Sequence of chain 1.B:
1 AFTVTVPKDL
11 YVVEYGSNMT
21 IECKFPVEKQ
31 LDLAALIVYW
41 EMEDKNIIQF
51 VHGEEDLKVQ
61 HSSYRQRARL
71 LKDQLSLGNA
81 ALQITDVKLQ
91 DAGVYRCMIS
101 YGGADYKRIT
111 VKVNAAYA

The protein below binds the small molecule below.
Small molecule (SMILES): [H]/N=C(\N)NCCC[C@@H]1NC(=O)[C@H](CCCC)N(C)C(=O)[C@H](CCCC)N(C)C(=O)[C@H](Cc2c[nH]c3ccccc23)NC(=O)[C@H](CO)NC(=O)[C@H](Cc2c[nH]c3ccccc23)NC(=O)[C@H](CO)NC(=O)[C@H](CC(C)C)NC(=O)[C@H](Cc2cnc[nH]2)NC(=O)[C@@H]2CCCN2C(=O)[C@H](CC(N)=O)NC(=O)[C@H](C)N(C)C(=O)[C@H](Cc2ccccc2)NC(=O)CSC[C@@H](C(=O)NCC(N)=O)NC1=O

Binding-site contacts:
Ligand atom CA contacts residue TYR39 of chain 1.B at 3.3 Å (hydrophobic).
Ligand atom O contacts residue ASN46 of chain 1.B at 3.2 Å (h-bond).
Ligand atom CD1 contacts residue ARG96 of chain 1.B at 3.3 Å.
Ligand atom CB contacts residue ARG96 of chain 1.B at 3.3 Å.
Ligand atom N contacts residue VAL59 of chain 1.B at 3.6 Å.
Ligand atom CE contacts residue TYR106 of chain 1.B at 3.5 Å (hydrophobic).
Ligand atom NE1 contacts residue ARG96 of chain 1.B at 3.6 Å.
Ligand atom CD2 contacts residue GLN49 of chain 1.B at 3.6 Å.
Ligand atom O contacts residue GLN49 of chain 1.B at 3.5 Å (h-bond).
Ligand atom CZ2 contacts residue TYR106 of chain 1.B at 3.5 Å (hydrophobic).
Ligand atom CD2 contacts residue ARG96 of chain 1.B at 3.6 Å.
Ligand atom CA contacts residue VAL59 of chain 1.B at 3.5 Å (hydrophobic).
Ligand atom CH2 contacts residue VAL51 of chain 1.B at 3.2 Å (hydrophobic).
Ligand atom N contacts residue ASP56 of chain 1.B at 3.7 Å.
Ligand atom O contacts residue VAL51 of chain 1.B at 3.3 Å.
Ligand atom N contacts residue GLN49 of chain 1.B at 3.2 Å (h-bond).
Ligand atom CH2 contacts residue TYR106 of chain 1.B at 3.8 Å (hydrophobic).
Ligand atom CG contacts residue VAL51 of chain 1.B at 3.6 Å (hydrophobic).
Ligand atom O contacts residue ASP56 of chain 1.B at 3.7 Å.
Ligand atom CD contacts residue VAL51 of chain 1.B at 3.8 Å (hydrophobic).
Ligand atom CZ3 contacts residue ARG96 of chain 1.B at 3.5 Å.
Ligand atom C contacts residue TYR39 of chain 1.B at 3.5 Å (hydrophobic).
Ligand atom NE1 contacts residue GLN49 of chain 1.B at 3.5 Å (h-bond).
Ligand atom CE3 contacts residue TYR39 of chain 1.B at 3.5 Å (hydrophobic).
Ligand atom CE3 contacts residue GLN49 of chain 1.B at 3.8 Å.
Ligand atom CB contacts residue VAL59 of chain 1.B at 3.6 Å (hydrophobic).
Ligand atom CG contacts residue GLN49 of chain 1.B at 3.8 Å.
Ligand atom CE2 contacts residue ARG96 of chain 1.B at 3.8 Å.
Ligand atom CE2 contacts residue GLN49 of chain 1.B at 3.4 Å.
Ligand atom C contacts residue TYR39 of chain 1.B at 3.6 Å (hydrophobic).
Ligand atom CG contacts residue ARG96 of chain 1.B at 3.1 Å.
Ligand atom N contacts residue TYR39 of chain 1.B at 3.2 Å (h-bond).
Ligand atom CD2 contacts residue ASP56 of chain 1.B at 3.3 Å.
Ligand atom CZ3 contacts residue TYR39 of chain 1.B at 3.8 Å (hydrophobic).
Ligand atom CH2 contacts residue ARG96 of chain 1.B at 3.3 Å.
Ligand atom CZ2 contacts residue VAL51 of chain 1.B at 3.4 Å (hydrophobic).
Ligand atom N contacts residue ASN46 of chain 1.B at 3.6 Å (h-bond).
Ligand atom CB contacts residue ASN46 of chain 1.B at 3.8 Å.
Ligand atom CH2 contacts residue GLN49 of chain 1.B at 3.6 Å.
Ligand atom CD1 contacts residue GLN49 of chain 1.B at 3.8 Å.